Sequence of chain 1.IB:
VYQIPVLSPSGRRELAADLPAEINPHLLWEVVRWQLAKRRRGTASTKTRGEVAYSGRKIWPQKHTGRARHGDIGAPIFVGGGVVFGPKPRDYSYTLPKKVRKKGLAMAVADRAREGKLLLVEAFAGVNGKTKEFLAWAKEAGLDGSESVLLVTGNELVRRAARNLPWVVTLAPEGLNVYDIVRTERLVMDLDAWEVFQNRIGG

A small-molecule ligand and the protein it binds are described below.
Small molecule (SMILES): CC[C@H]1OC(=O)[C@H](C)[C@@H](O[C@H]2C[C@@](C)(OC)[C@@H](O)[C@H](C)O2)[C@H](C)[C@@H](O[C@@H]2O[C@H](C)C[C@H](N(C)C)[C@H]2O)[C@](C)(O)C[C@@H](C)[C@@H]2N[C@@H](COCCOC)O[C@H]([C@H]2C)[C@]1(C)O

Binding-site contacts:
Ligand atom OBX contacts residue HIS69 of chain 1.IB at 4.1 Å.